Sequence of chain 38.E:
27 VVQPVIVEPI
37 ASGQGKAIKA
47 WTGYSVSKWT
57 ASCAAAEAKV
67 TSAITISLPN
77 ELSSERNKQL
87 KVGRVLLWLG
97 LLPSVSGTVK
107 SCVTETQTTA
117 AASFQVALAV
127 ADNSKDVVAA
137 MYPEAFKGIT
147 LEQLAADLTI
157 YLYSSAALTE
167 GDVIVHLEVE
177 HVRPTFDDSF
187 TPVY

A protein and the small-molecule ligand that binds it are described below.
Small molecule (SMILES): Nc1ncnc2c1ncn2[C@@H]1O[C@H](COO[C@@H]2C[C@@H](CO[P](=O)(O)O[C@H]3[C@@H](O)[C@H](n4cnc5c(N)ncnc54)O[C@@H]3COP(=O)=O)O[C@H]2n2ccc(=O)[nH]c2=O)[C@@H](OOP(O)OC[C@H]2O[C@@H](n3ccc(=O)[nH]c3=O)[C@H](O)[C@@H]2O)[C@H]1O.Op1oo1

Binding-site contacts:
Ligand atom C6 contacts residue TRP47 of chain 38.D at 3.9 Å (hydrophobic).
Ligand atom N1 contacts residue THR48 of chain 38.D at 4.0 Å.
Ligand atom C8 contacts residue TRP47 of chain 38.D at 3.8 Å (hydrophobic).
Ligand atom OP2 contacts residue VAL178 of chain 38.E at 4.5 Å.
Ligand atom C1' contacts residue TRP47 of chain 38.D at 4.3 Å (hydrophobic).
Ligand atom N9 contacts residue TRP47 of chain 38.D at 3.9 Å.
Ligand atom O4' contacts residue LYS143 of chain 38.D at 4.1 Å.
Ligand atom N6 contacts residue TRP47 of chain 38.D at 3.8 Å.
Ligand atom O4' contacts residue TRP47 of chain 38.D at 4.1 Å.
Ligand atom N6 contacts residue TYR50 of chain 38.D at 4.2 Å.
Ligand atom C4 contacts residue TRP47 of chain 38.D at 3.9 Å (hydrophobic).
Ligand atom N1 contacts residue TRP47 of chain 38.D at 4.3 Å.
Ligand atom C5 contacts residue TRP47 of chain 38.D at 3.8 Å (hydrophobic).
Ligand atom C2 contacts residue TRP47 of chain 38.D at 4.2 Å (hydrophobic).
Ligand atom OP2 contacts residue GLY49 of chain 38.E at 4.2 Å.
Ligand atom N3 contacts residue TRP47 of chain 38.D at 4.1 Å.
Ligand atom C6 contacts residue THR48 of chain 38.D at 4.2 Å.
Ligand atom N7 contacts residue TRP47 of chain 38.D at 3.7 Å.
Ligand atom C5' contacts residue VAL178 of chain 38.E at 4.5 Å (hydrophobic).
Ligand atom N6 contacts residue THR48 of chain 38.D at 3.3 Å (h-bond).

Sequence of chain 38.D:
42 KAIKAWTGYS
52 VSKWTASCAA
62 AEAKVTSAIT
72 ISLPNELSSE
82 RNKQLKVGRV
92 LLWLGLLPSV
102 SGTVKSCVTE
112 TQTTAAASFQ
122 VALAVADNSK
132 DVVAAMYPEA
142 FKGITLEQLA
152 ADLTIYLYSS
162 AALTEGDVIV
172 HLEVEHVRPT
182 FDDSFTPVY